Binding-site contacts:
Ligand atom O5 contacts residue THR515 of chain 1.A at 4.3 Å.
Ligand atom C4 contacts residue ASN513 of chain 1.A at 4.2 Å.
Ligand atom C1 contacts residue ASN513 of chain 1.A at 1.4 Å.
Ligand atom C3 contacts residue ASN513 of chain 1.A at 3.8 Å.
Ligand atom C1 contacts residue ASP516 of chain 1.A at 4.4 Å.
Ligand atom O5 contacts residue ASN513 of chain 1.A at 2.3 Å (h-bond).
Ligand atom O6 contacts residue ASP516 of chain 1.A at 3.9 Å.
Ligand atom C8 contacts residue ASN513 of chain 1.A at 4.1 Å.
Ligand atom C7 contacts residue ASN513 of chain 1.A at 3.8 Å.
Ligand atom C1 contacts residue THR515 of chain 1.A at 3.7 Å.
Ligand atom C2 contacts residue ASN513 of chain 1.A at 2.5 Å.
Ligand atom C5 contacts residue ASN513 of chain 1.A at 3.6 Å.
Ligand atom O5 contacts residue ASP516 of chain 1.A at 4.0 Å.
Ligand atom N2 contacts residue ASN513 of chain 1.A at 3.0 Å (h-bond).

The small molecule below binds the protein below.
Small molecule (SMILES): CC(=O)N[C@H]1[C@H](O[C@H]2[C@H](O)[C@@H](NC(C)=O)CO[C@@H]2CO)O[C@H](CO)[C@@H](O)[C@@H]1O

Sequence of chain 1.A:
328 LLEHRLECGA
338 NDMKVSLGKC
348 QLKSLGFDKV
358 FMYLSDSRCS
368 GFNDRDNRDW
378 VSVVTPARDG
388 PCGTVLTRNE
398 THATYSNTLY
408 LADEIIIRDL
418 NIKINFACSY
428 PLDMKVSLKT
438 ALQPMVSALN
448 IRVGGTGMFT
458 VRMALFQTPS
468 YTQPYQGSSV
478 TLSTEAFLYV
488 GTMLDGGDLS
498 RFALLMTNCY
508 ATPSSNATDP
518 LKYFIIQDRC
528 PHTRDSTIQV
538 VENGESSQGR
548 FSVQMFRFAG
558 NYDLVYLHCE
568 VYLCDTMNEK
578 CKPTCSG